Sequence of chain 1.A:
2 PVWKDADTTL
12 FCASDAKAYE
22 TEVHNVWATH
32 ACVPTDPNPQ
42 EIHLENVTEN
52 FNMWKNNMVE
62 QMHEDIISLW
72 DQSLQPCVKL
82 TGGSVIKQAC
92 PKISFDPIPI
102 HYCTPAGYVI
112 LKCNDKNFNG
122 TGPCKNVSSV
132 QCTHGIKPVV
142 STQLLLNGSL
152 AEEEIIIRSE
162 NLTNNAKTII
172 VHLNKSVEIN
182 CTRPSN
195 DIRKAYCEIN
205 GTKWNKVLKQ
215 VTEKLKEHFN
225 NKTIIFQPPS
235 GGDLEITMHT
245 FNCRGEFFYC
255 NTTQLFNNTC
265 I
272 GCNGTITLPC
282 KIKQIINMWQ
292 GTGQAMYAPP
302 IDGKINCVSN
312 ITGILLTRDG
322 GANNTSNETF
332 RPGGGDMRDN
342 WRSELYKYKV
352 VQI

Binding-site contacts:
Ligand atom C2 contacts residue GLN214 of chain 1.A at 4.3 Å.
Ligand atom O5 contacts residue ASN175 of chain 1.A at 2.3 Å (h-bond).
Ligand atom C2 contacts residue ASN175 of chain 1.A at 2.5 Å.
Ligand atom C5 contacts residue GLN214 of chain 1.A at 4.1 Å.
Ligand atom C6 contacts residue ILE156 of chain 1.A at 4.1 Å (hydrophobic).
Ligand atom O5 contacts residue ILE156 of chain 1.A at 3.5 Å (h-bond).
Ligand atom O7 contacts residue GLU154 of chain 1.A at 3.6 Å.
Ligand atom O5 contacts residue GLU155 of chain 1.A at 3.5 Å.
Ligand atom O6 contacts residue LYS218 of chain 1.A at 3.7 Å.
Ligand atom O6 contacts residue ILE156 of chain 1.A at 3.6 Å.
Ligand atom O4 contacts residue GLN214 of chain 1.A at 4.3 Å.
Ligand atom C8 contacts residue LYS176 of chain 1.A at 3.6 Å.
Ligand atom C6 contacts residue GLU155 of chain 1.A at 3.0 Å.
Ligand atom C3 contacts residue GLN214 of chain 1.A at 3.9 Å.
Ligand atom C1 contacts residue ILE156 of chain 1.A at 3.9 Å (hydrophobic).
Ligand atom C1 contacts residue ASN175 of chain 1.A at 1.4 Å.
Ligand atom C6 contacts residue LYS218 of chain 1.A at 4.5 Å.
Ligand atom C8 contacts residue ASN175 of chain 1.A at 4.5 Å.
Ligand atom C7 contacts residue ASN175 of chain 1.A at 3.3 Å.
Ligand atom C5 contacts residue ASN175 of chain 1.A at 3.6 Å.
Ligand atom C1 contacts residue GLU155 of chain 1.A at 4.4 Å.
Ligand atom O5 contacts residue GLU154 of chain 1.A at 3.7 Å.
Ligand atom C1 contacts residue GLU154 of chain 1.A at 3.6 Å.
Ligand atom N2 contacts residue ASN175 of chain 1.A at 3.1 Å (h-bond).
Ligand atom C3 contacts residue ASN175 of chain 1.A at 3.8 Å.
Ligand atom O5 contacts residue GLN214 of chain 1.A at 4.4 Å.
Ligand atom C1 contacts residue GLN214 of chain 1.A at 3.9 Å.
Ligand atom O6 contacts residue GLU155 of chain 1.A at 3.5 Å (salt-bridge).
Ligand atom O7 contacts residue ASN175 of chain 1.A at 3.0 Å (h-bond).
Ligand atom C2 contacts residue GLU154 of chain 1.A at 4.0 Å.
Ligand atom C5 contacts residue GLU155 of chain 1.A at 4.2 Å.
Ligand atom C4 contacts residue ASN175 of chain 1.A at 4.2 Å.
Ligand atom O6 contacts residue GLN214 of chain 1.A at 4.4 Å.
Ligand atom N2 contacts residue GLN214 of chain 1.A at 4.2 Å.
Ligand atom C5 contacts residue ILE156 of chain 1.A at 4.4 Å (hydrophobic).

The protein below binds the small molecule below.
Small molecule (SMILES): CC(=O)N[C@@H]1[C@@H](O)[C@H](O)[C@@H](CO)O[C@H]1O